Binding-site contacts:
Ligand atom C7 contacts residue ASN103 of chain 1.A at 3.1 Å.
Ligand atom C4 contacts residue ASN103 of chain 1.A at 4.2 Å.
Ligand atom O7 contacts residue ASN103 of chain 1.A at 3.7 Å.
Ligand atom C1 contacts residue ASN103 of chain 1.A at 1.4 Å.
Ligand atom C5 contacts residue ASN103 of chain 1.A at 3.6 Å.
Ligand atom C8 contacts residue ASN103 of chain 1.A at 4.2 Å.
Ligand atom N2 contacts residue ASN103 of chain 1.A at 2.6 Å (h-bond).
Ligand atom O5 contacts residue ASN103 of chain 1.A at 2.4 Å (h-bond).
Ligand atom C3 contacts residue ASN103 of chain 1.A at 3.7 Å.
Ligand atom C2 contacts residue ASN103 of chain 1.A at 2.4 Å.
Ligand atom O6 contacts residue ASP110 of chain 1.A at 3.9 Å.
Ligand atom C6 contacts residue LYS159 of chain 1.A at 4.4 Å.

A protein and the small-molecule ligand that binds it are described below.
Small molecule (SMILES): CC(=O)N[C@H]1[C@H](O[C@H]2[C@H](O)[C@@H](NC(C)=O)CO[C@@H]2CO)O[C@H](CO)[C@@H](O)[C@@H]1O

Sequence of chain 1.A:
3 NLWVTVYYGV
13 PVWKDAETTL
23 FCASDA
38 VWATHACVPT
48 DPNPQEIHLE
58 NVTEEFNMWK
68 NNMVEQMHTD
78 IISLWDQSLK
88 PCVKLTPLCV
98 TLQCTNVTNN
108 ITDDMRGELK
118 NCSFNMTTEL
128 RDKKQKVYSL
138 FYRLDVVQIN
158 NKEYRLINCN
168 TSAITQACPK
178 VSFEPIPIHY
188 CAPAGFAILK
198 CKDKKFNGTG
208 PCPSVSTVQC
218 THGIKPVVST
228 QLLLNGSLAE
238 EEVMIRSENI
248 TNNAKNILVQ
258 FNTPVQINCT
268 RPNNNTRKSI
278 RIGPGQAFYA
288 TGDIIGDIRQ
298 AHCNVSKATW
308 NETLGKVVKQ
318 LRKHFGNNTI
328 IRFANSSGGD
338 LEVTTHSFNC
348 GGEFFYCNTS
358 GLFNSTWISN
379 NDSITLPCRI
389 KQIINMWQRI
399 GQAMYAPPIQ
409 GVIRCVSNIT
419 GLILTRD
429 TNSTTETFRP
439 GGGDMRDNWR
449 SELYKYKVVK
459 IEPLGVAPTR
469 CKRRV